A protein and the small-molecule ligand that binds it are described below.
Small molecule (SMILES): CC(=O)N[C@H]1[C@H](O[C@H]2[C@H](O)[C@@H](NC(C)=O)CO[C@@H]2CO)O[C@H](CO)[C@@H](O)[C@@H]1O

Sequence of chain 1.D:
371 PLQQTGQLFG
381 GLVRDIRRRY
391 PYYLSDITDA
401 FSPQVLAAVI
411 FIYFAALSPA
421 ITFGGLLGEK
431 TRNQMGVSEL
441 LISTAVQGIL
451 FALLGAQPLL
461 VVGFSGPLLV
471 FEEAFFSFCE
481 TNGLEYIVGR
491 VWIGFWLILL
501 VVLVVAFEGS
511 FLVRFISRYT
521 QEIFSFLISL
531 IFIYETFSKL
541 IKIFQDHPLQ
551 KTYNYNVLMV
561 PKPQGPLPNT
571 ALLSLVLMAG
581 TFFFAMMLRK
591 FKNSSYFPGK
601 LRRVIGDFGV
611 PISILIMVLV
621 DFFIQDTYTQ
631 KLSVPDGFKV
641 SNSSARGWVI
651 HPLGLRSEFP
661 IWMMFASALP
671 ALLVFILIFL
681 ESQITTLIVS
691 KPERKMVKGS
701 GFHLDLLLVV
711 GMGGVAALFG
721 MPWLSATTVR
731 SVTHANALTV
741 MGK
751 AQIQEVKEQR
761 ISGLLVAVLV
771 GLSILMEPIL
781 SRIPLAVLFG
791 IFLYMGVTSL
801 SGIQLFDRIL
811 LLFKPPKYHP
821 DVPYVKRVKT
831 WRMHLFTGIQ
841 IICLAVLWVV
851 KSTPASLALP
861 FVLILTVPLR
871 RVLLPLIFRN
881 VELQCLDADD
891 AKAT

Binding-site contacts:
Ligand atom N2 contacts residue ASN642 of chain 1.D at 2.9 Å (h-bond).
Ligand atom C7 contacts residue ARG432 of chain 1.D at 3.8 Å.
Ligand atom O5 contacts residue ALA645 of chain 1.D at 4.1 Å.
Ligand atom C2 contacts residue ASN642 of chain 1.D at 2.5 Å.
Ligand atom O7 contacts residue ARG432 of chain 1.D at 2.9 Å (salt-bridge).
Ligand atom C3 contacts residue ASN642 of chain 1.D at 3.8 Å.
Ligand atom C7 contacts residue ASN642 of chain 1.D at 3.4 Å.
Ligand atom O7 contacts residue ASN642 of chain 1.D at 3.6 Å (h-bond).
Ligand atom C1 contacts residue ALA645 of chain 1.D at 4.3 Å (hydrophobic).
Ligand atom C7 contacts residue ASN433 of chain 1.D at 3.3 Å.
Ligand atom C1 contacts residue ARG432 of chain 1.D at 3.9 Å.
Ligand atom C1 contacts residue ASN642 of chain 1.D at 1.4 Å.
Ligand atom C8 contacts residue ASN642 of chain 1.D at 4.4 Å.
Ligand atom C5 contacts residue ASN642 of chain 1.D at 3.7 Å.
Ligand atom O7 contacts residue ASN433 of chain 1.D at 2.6 Å (h-bond).
Ligand atom C5 contacts residue ARG432 of chain 1.D at 4.4 Å.
Ligand atom C8 contacts residue ASN433 of chain 1.D at 3.3 Å.
Ligand atom O5 contacts residue ASN642 of chain 1.D at 2.4 Å (h-bond).
Ligand atom C4 contacts residue ASN642 of chain 1.D at 4.2 Å.
Ligand atom O5 contacts residue ARG432 of chain 1.D at 4.2 Å.
Ligand atom C2 contacts residue ARG432 of chain 1.D at 3.8 Å.
Ligand atom N2 contacts residue ARG432 of chain 1.D at 4.2 Å.